The protein below binds the small molecule below.
Small molecule (SMILES): CC1=C(C(=O)Nc2ccccc2)SCCO1

Sequence of chain 1.H:
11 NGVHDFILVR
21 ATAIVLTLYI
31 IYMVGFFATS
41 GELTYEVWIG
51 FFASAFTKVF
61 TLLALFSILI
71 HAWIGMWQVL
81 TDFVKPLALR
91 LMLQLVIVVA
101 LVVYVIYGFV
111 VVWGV

Binding-site contacts:
Ligand atom C11 contacts residue PRO160 of chain 1.F at 4.0 Å (hydrophobic).
Ligand atom C2 contacts residue ARG31 of chain 1.G at 3.4 Å.
Ligand atom C8 contacts residue ARG31 of chain 1.G at 4.1 Å.
Ligand atom O9 contacts residue ARG31 of chain 1.G at 3.7 Å.
Ligand atom C3 contacts residue ILE209 of chain 1.F at 4.0 Å (hydrophobic).
Ligand atom C13 contacts residue PRO160 of chain 1.F at 4.1 Å (hydrophobic).
Ligand atom C1 contacts residue HIS207 of chain 1.F at 4.0 Å.
Ligand atom O9 contacts residue TRP164 of chain 1.F at 2.8 Å (h-bond).
Ligand atom C16 contacts residue TRP164 of chain 1.F at 4.0 Å (hydrophobic).
Ligand atom C12 contacts residue ILE28 of chain 1.G at 4.0 Å (hydrophobic).
Ligand atom C6 contacts residue ARG31 of chain 1.G at 3.8 Å.
Ligand atom N10 contacts residue PRO160 of chain 1.F at 4.1 Å.
Ligand atom S4 contacts residue ILE28 of chain 1.G at 3.8 Å.
Ligand atom C13 contacts residue PHE20 of chain 1.G at 3.4 Å (hydrophobic).
Ligand atom S4 contacts residue SER27 of chain 1.G at 3.7 Å.
Ligand atom C8 contacts residue PRO160 of chain 1.F at 3.8 Å (hydrophobic).
Ligand atom C14 contacts residue PHE20 of chain 1.G at 3.8 Å (hydrophobic).
Ligand atom C6 contacts residue HEM1 of chain 1.BA at 3.7 Å.
Ligand atom C12 contacts residue PRO160 of chain 1.F at 3.7 Å (hydrophobic).
Ligand atom C1 contacts residue TRP164 of chain 1.F at 3.9 Å (hydrophobic).
Ligand atom C16 contacts residue ILE28 of chain 1.G at 3.6 Å (hydrophobic).
Ligand atom C5 contacts residue SER27 of chain 1.G at 3.3 Å.
Ligand atom C5 contacts residue ARG31 of chain 1.G at 3.8 Å.
Ligand atom C1 contacts residue SER161 of chain 1.F at 3.3 Å.
Ligand atom N10 contacts residue ILE28 of chain 1.G at 3.6 Å.
Ligand atom O7 contacts residue HIS207 of chain 1.F at 2.9 Å.
Ligand atom C3 contacts residue ARG31 of chain 1.G at 3.5 Å.
Ligand atom C1 contacts residue ARG31 of chain 1.G at 3.3 Å.
Ligand atom C11 contacts residue ILE28 of chain 1.G at 3.6 Å (hydrophobic).
Ligand atom C5 contacts residue HEM1 of chain 1.BA at 3.9 Å.
Ligand atom C15 contacts residue TRP164 of chain 1.F at 3.9 Å (hydrophobic).
Ligand atom O7 contacts residue ARG31 of chain 1.G at 4.1 Å.
Ligand atom S4 contacts residue ARG31 of chain 1.G at 3.9 Å.
Ligand atom O9 contacts residue PRO160 of chain 1.F at 3.8 Å.
Ligand atom O7 contacts residue ILE209 of chain 1.F at 3.7 Å.
Ligand atom C8 contacts residue TRP164 of chain 1.F at 4.0 Å (hydrophobic).
Ligand atom C2 contacts residue HIS207 of chain 1.F at 3.9 Å.
Ligand atom C1 contacts residue ASP82 of chain 1.H at 3.3 Å.
Ligand atom C6 contacts residue HIS207 of chain 1.F at 3.4 Å.
Ligand atom C2 contacts residue ILE209 of chain 1.F at 3.7 Å (hydrophobic).

Sequence of chain 1.G:
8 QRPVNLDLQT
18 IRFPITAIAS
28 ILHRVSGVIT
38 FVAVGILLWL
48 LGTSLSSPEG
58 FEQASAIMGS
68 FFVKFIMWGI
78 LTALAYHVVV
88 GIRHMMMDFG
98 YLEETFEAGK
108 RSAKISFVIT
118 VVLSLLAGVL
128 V

Sequence of chain 1.F:
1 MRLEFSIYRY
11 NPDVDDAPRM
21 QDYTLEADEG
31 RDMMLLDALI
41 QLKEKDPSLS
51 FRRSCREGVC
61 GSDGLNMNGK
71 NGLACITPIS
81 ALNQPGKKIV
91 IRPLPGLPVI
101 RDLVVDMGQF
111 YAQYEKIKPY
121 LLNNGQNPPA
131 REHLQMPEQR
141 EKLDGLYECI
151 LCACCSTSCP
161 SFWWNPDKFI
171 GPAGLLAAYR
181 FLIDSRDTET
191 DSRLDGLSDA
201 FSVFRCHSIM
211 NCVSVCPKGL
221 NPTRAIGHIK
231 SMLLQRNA